Sequence of chain 1.E:
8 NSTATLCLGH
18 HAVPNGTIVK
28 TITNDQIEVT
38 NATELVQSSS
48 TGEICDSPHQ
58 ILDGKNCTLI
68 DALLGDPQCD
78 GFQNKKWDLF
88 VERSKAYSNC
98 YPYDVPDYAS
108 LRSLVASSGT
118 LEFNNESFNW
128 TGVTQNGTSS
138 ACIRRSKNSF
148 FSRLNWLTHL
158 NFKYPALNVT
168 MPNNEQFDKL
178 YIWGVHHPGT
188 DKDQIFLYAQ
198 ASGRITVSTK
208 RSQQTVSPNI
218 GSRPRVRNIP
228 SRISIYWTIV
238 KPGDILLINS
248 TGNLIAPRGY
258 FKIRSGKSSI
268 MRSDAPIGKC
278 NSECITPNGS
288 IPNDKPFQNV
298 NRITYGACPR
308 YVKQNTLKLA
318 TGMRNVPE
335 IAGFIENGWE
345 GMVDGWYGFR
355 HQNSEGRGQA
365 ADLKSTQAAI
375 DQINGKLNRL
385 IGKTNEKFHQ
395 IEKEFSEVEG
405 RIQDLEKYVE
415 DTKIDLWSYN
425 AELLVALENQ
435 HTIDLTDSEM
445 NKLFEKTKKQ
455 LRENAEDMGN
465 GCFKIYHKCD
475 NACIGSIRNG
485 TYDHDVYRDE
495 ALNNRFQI

A protein and the small-molecule ligand that binds it are described below.
Small molecule (SMILES): CC(=O)N[C@@H]1[C@@H](O)[C@H](O)[C@@H](CO)O[C@H]1O

Binding-site contacts:
Ligand atom C3 contacts residue ASN63 of chain 1.E at 3.8 Å.
Ligand atom C8 contacts residue LYS62 of chain 1.E at 4.0 Å.
Ligand atom C1 contacts residue TYR94 of chain 1.E at 4.3 Å (hydrophobic).
Ligand atom O5 contacts residue ASN63 of chain 1.E at 2.3 Å (h-bond).
Ligand atom O5 contacts residue TYR94 of chain 1.E at 3.5 Å (h-bond).
Ligand atom N2 contacts residue ASN63 of chain 1.E at 2.9 Å (h-bond).
Ligand atom O7 contacts residue ASN63 of chain 1.E at 3.7 Å.
Ligand atom C4 contacts residue ASN63 of chain 1.E at 4.2 Å.
Ligand atom C5 contacts residue ASN63 of chain 1.E at 3.6 Å.
Ligand atom C5 contacts residue TYR94 of chain 1.E at 4.4 Å (hydrophobic).
Ligand atom C1 contacts residue ASN63 of chain 1.E at 1.4 Å.
Ligand atom C2 contacts residue ASN63 of chain 1.E at 2.5 Å.
Ligand atom C8 contacts residue ASN63 of chain 1.E at 4.1 Å.
Ligand atom C7 contacts residue ASN63 of chain 1.E at 3.5 Å.
Ligand atom C6 contacts residue TYR94 of chain 1.E at 4.0 Å (hydrophobic).